A small-molecule ligand and the protein it binds are described below.
Small molecule (SMILES): CC(=O)N[C@@H]1[C@@H](O)[C@H](O)[C@@H](CO)O[C@H]1O

Binding-site contacts:
Ligand atom C1 contacts residue THR248 of chain 1.C at 4.4 Å.
Ligand atom C5 contacts residue ASN246 of chain 1.C at 3.7 Å.
Ligand atom C3 contacts residue THR248 of chain 1.C at 4.0 Å.
Ligand atom O3 contacts residue THR248 of chain 1.C at 3.6 Å.
Ligand atom C7 contacts residue ASN249 of chain 1.C at 4.0 Å.
Ligand atom O7 contacts residue ASN246 of chain 1.C at 3.6 Å.
Ligand atom C7 contacts residue ASN246 of chain 1.C at 3.5 Å.
Ligand atom N2 contacts residue ASN246 of chain 1.C at 2.9 Å (h-bond).
Ligand atom C8 contacts residue ASN249 of chain 1.C at 3.4 Å.
Ligand atom N2 contacts residue ASN249 of chain 1.C at 3.9 Å.
Ligand atom O6 contacts residue ASN246 of chain 1.C at 4.1 Å.
Ligand atom C3 contacts residue ASN246 of chain 1.C at 3.8 Å.
Ligand atom C4 contacts residue ASN246 of chain 1.C at 4.2 Å.
Ligand atom C2 contacts residue THR248 of chain 1.C at 3.2 Å.
Ligand atom C7 contacts residue THR248 of chain 1.C at 3.7 Å.
Ligand atom N2 contacts residue THR248 of chain 1.C at 2.6 Å (h-bond).
Ligand atom O5 contacts residue ASN246 of chain 1.C at 2.4 Å (h-bond).
Ligand atom C2 contacts residue ASN246 of chain 1.C at 2.5 Å.
Ligand atom C8 contacts residue THR248 of chain 1.C at 3.7 Å.
Ligand atom C1 contacts residue ASN246 of chain 1.C at 1.4 Å.

Sequence of chain 1.C:
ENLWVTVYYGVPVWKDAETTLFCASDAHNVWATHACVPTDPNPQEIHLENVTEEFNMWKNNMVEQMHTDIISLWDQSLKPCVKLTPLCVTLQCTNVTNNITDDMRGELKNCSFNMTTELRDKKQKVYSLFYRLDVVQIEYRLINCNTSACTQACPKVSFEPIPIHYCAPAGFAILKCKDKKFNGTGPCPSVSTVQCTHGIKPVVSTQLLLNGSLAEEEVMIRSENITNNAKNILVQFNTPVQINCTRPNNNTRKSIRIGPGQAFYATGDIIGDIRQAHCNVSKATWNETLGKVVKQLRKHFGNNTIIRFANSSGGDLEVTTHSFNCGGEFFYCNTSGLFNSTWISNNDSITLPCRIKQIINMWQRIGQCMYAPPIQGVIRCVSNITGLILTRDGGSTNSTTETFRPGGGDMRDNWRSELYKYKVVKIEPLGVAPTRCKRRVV